Binding-site contacts:
Ligand atom C4 contacts residue TYR236 of chain 2.A at 3.5 Å (hydrophobic).
Ligand atom O3A contacts residue ASN206 of chain 2.A at 3.1 Å (h-bond).
Ligand atom N3 contacts residue ASN238 of chain 2.A at 3.5 Å (h-bond).
Ligand atom O7' contacts residue SER155 of chain 2.A at 3.2 Å.
Ligand atom O4 contacts residue TYR236 of chain 2.A at 3.5 Å (h-bond).
Ligand atom C3B contacts residue ASP313 of chain 2.A at 3.5 Å.
Ligand atom O4' contacts residue SER153 of chain 2.A at 2.6 Å (h-bond).
Ligand atom O2 contacts residue ILE237 of chain 2.A at 3.4 Å.
Ligand atom O6' contacts residue SER114 of chain 2.A at 2.7 Å (h-bond).
Ligand atom O1A contacts residue ARG310 of chain 2.A at 2.9 Å (salt-bridge).
Ligand atom O2' contacts residue ASN238 of chain 2.A at 3.0 Å (h-bond).
Ligand atom O4' contacts residue TYR177 of chain 2.A at 3.0 Å (h-bond).
Ligand atom PB contacts residue ASN206 of chain 2.A at 3.4 Å.
Ligand atom C2 contacts residue ASN238 of chain 2.A at 3.2 Å.
Ligand atom O3' contacts residue NAD1 of chain 2.B at 3.5 Å.
Ligand atom C4' contacts residue NAD1 of chain 2.B at 3.2 Å.
Ligand atom C4 contacts residue TRP225 of chain 2.A at 3.5 Å (hydrophobic).
Ligand atom N3 contacts residue TYR236 of chain 2.A at 2.7 Å (h-bond).
Ligand atom O4B contacts residue LEU282 of chain 2.A at 3.5 Å.
Ligand atom N1 contacts residue ASN238 of chain 2.A at 3.3 Å (h-bond).
Ligand atom N2' contacts residue ASN206 of chain 2.A at 3.2 Å (h-bond).
Ligand atom O1B contacts residue ARG245 of chain 2.A at 2.7 Å (salt-bridge).
Ligand atom O2A contacts residue VAL221 of chain 2.A at 2.8 Å (h-bond).
Ligand atom O3' contacts residue TYR204 of chain 2.A at 3.4 Å (h-bond).
Ligand atom O2B contacts residue ARG310 of chain 2.A at 3.0 Å (salt-bridge).
Ligand atom O3' contacts residue SER154 of chain 2.A at 3.1 Å (h-bond).
Ligand atom O3' contacts residue SER153 of chain 2.A at 3.4 Å (h-bond).
Ligand atom O3B contacts residue ASP313 of chain 2.A at 2.7 Å (salt-bridge).
Ligand atom C2 contacts residue TYR236 of chain 2.A at 3.5 Å (hydrophobic).
Ligand atom C8' contacts residue ARG245 of chain 2.A at 3.5 Å.
Ligand atom C8' contacts residue SER154 of chain 2.A at 3.4 Å.
Ligand atom O5B contacts residue ARG310 of chain 2.A at 3.5 Å (salt-bridge).
Ligand atom O2 contacts residue TYR236 of chain 2.A at 3.5 Å (h-bond).
Ligand atom O4' contacts residue NAD1 of chain 2.B at 3.4 Å.
Ligand atom O2 contacts residue ASN238 of chain 2.A at 2.8 Å (h-bond).
Ligand atom N3 contacts residue TRP225 of chain 2.A at 3.4 Å (h-bond).
Ligand atom C8' contacts residue SER317 of chain 2.A at 3.5 Å.
Ligand atom O1B contacts residue ASN206 of chain 2.A at 3.2 Å (h-bond).
Ligand atom O4 contacts residue TRP225 of chain 2.A at 3.5 Å (h-bond).
Ligand atom C6' contacts residue TYR177 of chain 2.A at 3.4 Å (hydrophobic).

Sequence of chain 2.A:
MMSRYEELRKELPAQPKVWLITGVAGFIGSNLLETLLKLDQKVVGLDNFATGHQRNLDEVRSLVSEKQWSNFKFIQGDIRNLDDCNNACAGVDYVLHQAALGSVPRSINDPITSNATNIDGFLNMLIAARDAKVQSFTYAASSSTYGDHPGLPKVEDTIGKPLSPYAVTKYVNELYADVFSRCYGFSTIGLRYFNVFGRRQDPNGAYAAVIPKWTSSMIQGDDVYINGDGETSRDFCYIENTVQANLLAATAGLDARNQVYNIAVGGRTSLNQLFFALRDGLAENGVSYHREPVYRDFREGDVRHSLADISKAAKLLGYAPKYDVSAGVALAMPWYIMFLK

The protein below binds the small molecule below.
Small molecule (SMILES): CC(=O)N[C@H]1[C@@H](O[P](=O)(O)O[P](=O)(O)OC[C@H]2O[C@@H](n3ccc(=O)[nH]c3=O)[C@H](O)[C@@H]2O)O[C@H](CO)[C@H](O)[C@@H]1O